This protein binds this small molecule.
Small molecule (SMILES): CC(=O)N[C@H]1[C@H](O[C@H]2[C@H](O)[C@@H](NC(C)=O)CO[C@@H]2CO)O[C@H](CO)[C@@H](O[C@@H]2O[C@H](CO)[C@@H](O)[C@H](O[C@H]3O[C@H](CO)[C@@H](O)[C@H](O)[C@@H]3O)[C@@H]2O)[C@@H]1O

Binding-site contacts:
Ligand atom O7 contacts residue ARG326 of chain 1.A at 4.2 Å.
Ligand atom N2 contacts residue ASN45 of chain 1.A at 2.4 Å (h-bond).
Ligand atom O5 contacts residue ASN50 of chain 1.A at 4.5 Å.
Ligand atom C7 contacts residue ASN45 of chain 1.A at 3.4 Å.
Ligand atom O7 contacts residue ASN50 of chain 1.A at 4.2 Å.
Ligand atom C5 contacts residue ASN50 of chain 1.A at 4.2 Å.
Ligand atom N2 contacts residue ARG326 of chain 1.A at 4.4 Å.
Ligand atom C7 contacts residue ARG326 of chain 1.A at 4.2 Å.
Ligand atom C8 contacts residue ARG326 of chain 1.A at 3.7 Å.
Ligand atom C1 contacts residue ASN45 of chain 1.A at 1.4 Å.
Ligand atom C3 contacts residue ASN45 of chain 1.A at 3.8 Å.
Ligand atom C4 contacts residue ASN45 of chain 1.A at 4.2 Å.
Ligand atom C8 contacts residue ASN45 of chain 1.A at 3.6 Å.
Ligand atom O5 contacts residue ASN45 of chain 1.A at 2.3 Å (h-bond).
Ligand atom C8 contacts residue THR47 of chain 1.A at 4.3 Å.
Ligand atom C7 contacts residue THR47 of chain 1.A at 4.4 Å.
Ligand atom C2 contacts residue THR47 of chain 1.A at 4.4 Å.
Ligand atom C1 contacts residue THR47 of chain 1.A at 4.4 Å.
Ligand atom C5 contacts residue ASN45 of chain 1.A at 3.6 Å.
Ligand atom O7 contacts residue ASN45 of chain 1.A at 4.4 Å.
Ligand atom C1 contacts residue ASN50 of chain 1.A at 3.9 Å.
Ligand atom C2 contacts residue ASN45 of chain 1.A at 2.5 Å.
Ligand atom N2 contacts residue THR47 of chain 1.A at 3.6 Å.

Sequence of chain 1.A:
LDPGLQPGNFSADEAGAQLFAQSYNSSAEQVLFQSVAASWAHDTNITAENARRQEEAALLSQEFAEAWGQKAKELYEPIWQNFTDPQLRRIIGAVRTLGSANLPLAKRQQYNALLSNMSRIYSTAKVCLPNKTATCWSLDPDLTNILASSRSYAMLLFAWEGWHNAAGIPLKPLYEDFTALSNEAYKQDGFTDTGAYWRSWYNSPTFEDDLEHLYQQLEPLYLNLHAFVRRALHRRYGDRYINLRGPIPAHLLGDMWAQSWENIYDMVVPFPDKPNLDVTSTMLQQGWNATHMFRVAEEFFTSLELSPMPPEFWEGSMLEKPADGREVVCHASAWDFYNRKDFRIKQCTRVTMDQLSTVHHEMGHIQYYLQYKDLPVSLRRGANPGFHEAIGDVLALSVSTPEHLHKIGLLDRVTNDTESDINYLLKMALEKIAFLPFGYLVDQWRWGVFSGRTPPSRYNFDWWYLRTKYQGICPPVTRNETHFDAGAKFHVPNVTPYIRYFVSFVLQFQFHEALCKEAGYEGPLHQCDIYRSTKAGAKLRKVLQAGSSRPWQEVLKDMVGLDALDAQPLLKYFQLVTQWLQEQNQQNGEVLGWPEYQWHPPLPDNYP